Sequence of chain 1.A:
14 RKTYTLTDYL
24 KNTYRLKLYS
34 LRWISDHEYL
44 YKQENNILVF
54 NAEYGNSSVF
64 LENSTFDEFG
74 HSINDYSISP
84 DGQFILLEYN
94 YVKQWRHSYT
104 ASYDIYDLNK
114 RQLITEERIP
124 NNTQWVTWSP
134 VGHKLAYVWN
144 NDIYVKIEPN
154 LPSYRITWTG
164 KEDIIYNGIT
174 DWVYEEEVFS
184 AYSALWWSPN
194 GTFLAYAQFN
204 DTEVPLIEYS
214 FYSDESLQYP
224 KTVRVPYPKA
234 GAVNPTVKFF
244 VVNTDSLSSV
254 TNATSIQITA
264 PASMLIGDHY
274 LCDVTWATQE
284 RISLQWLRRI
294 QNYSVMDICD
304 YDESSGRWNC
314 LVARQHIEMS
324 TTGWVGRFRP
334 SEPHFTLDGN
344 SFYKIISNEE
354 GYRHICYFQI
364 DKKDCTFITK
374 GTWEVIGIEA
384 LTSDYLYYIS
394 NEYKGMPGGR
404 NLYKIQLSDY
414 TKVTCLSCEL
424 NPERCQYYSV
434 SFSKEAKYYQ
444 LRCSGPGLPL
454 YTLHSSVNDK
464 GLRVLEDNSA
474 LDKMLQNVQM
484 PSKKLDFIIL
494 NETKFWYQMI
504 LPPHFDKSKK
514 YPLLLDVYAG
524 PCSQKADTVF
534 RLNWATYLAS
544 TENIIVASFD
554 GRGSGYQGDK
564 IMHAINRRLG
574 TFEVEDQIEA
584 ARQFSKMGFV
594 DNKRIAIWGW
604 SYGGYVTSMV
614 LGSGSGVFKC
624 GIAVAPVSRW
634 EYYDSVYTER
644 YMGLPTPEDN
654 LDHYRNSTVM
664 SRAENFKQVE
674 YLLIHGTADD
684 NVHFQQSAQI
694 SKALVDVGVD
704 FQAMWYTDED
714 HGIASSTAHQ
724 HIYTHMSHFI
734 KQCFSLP

The small molecule below binds the protein below.
Small molecule (SMILES): CC(=O)N[C@@H]1[C@@H](O)[C@H](O)[C@@H](CO)O[C@H]1O

Binding-site contacts:
Ligand atom O5 contacts residue ASN295 of chain 1.A at 2.4 Å (h-bond).
Ligand atom O5 contacts residue ILE293 of chain 1.A at 3.6 Å.
Ligand atom C7 contacts residue SER323 of chain 1.A at 3.8 Å.
Ligand atom O7 contacts residue ASN295 of chain 1.A at 3.8 Å.
Ligand atom N2 contacts residue ASN295 of chain 1.A at 3.2 Å (h-bond).
Ligand atom C4 contacts residue ASN295 of chain 1.A at 4.3 Å.
Ligand atom C8 contacts residue SER323 of chain 1.A at 4.4 Å.
Ligand atom C3 contacts residue ASN295 of chain 1.A at 4.0 Å.
Ligand atom C8 contacts residue MET322 of chain 1.A at 4.0 Å (hydrophobic).
Ligand atom O7 contacts residue SER323 of chain 1.A at 3.1 Å (h-bond).
Ligand atom O6 contacts residue ARG570 of chain 1.A at 3.6 Å (salt-bridge).
Ligand atom C1 contacts residue ASN295 of chain 1.A at 1.7 Å.
Ligand atom C2 contacts residue ASN295 of chain 1.A at 2.6 Å.
Ligand atom C7 contacts residue ASN295 of chain 1.A at 3.7 Å.
Ligand atom C6 contacts residue ILE293 of chain 1.A at 4.2 Å (hydrophobic).
Ligand atom O7 contacts residue THR324 of chain 1.A at 3.5 Å.
Ligand atom C1 contacts residue ILE293 of chain 1.A at 4.0 Å (hydrophobic).
Ligand atom C5 contacts residue ILE293 of chain 1.A at 4.1 Å (hydrophobic).
Ligand atom C5 contacts residue ASN295 of chain 1.A at 3.8 Å.
Ligand atom C6 contacts residue ARG570 of chain 1.A at 4.3 Å.